Sequence of chain 1.A:
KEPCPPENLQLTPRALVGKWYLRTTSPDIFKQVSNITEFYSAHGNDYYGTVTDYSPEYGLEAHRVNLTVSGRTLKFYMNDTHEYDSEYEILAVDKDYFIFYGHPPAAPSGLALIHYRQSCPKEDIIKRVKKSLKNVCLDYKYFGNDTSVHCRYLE

A protein and the small-molecule ligand that binds it are described below.
Small molecule (SMILES): CC(=O)N[C@H]1[C@H](O[C@H]2[C@H](O)[C@@H](NC(C)=O)CO[C@@H]2CO)O[C@H](CO)[C@@H](O)[C@@H]1O

Binding-site contacts:
Ligand atom C6 contacts residue THR59 of chain 1.A at 4.3 Å.
Ligand atom N2 contacts residue ASN57 of chain 1.A at 2.8 Å (h-bond).
Ligand atom C8 contacts residue SER170 of chain 1.A at 4.0 Å.
Ligand atom O6 contacts residue THR59 of chain 1.A at 3.6 Å (h-bond).
Ligand atom O7 contacts residue LEU82 of chain 1.A at 4.3 Å.
Ligand atom O5 contacts residue LEU82 of chain 1.A at 4.3 Å.
Ligand atom O5 contacts residue THR59 of chain 1.A at 4.4 Å.
Ligand atom C8 contacts residue ASN57 of chain 1.A at 4.0 Å.
Ligand atom O5 contacts residue ASN57 of chain 1.A at 2.4 Å (h-bond).
Ligand atom C2 contacts residue ASN57 of chain 1.A at 2.5 Å.
Ligand atom C4 contacts residue ASN57 of chain 1.A at 4.2 Å.
Ligand atom C5 contacts residue ASN57 of chain 1.A at 3.7 Å.
Ligand atom O7 contacts residue TYR76 of chain 1.A at 4.4 Å.
Ligand atom O7 contacts residue ASN57 of chain 1.A at 2.7 Å (h-bond).
Ligand atom O6 contacts residue THR74 of chain 1.A at 2.9 Å (h-bond).
Ligand atom C6 contacts residue THR74 of chain 1.A at 4.3 Å.
Ligand atom C3 contacts residue ASN57 of chain 1.A at 3.8 Å.
Ligand atom C1 contacts residue ASN57 of chain 1.A at 1.4 Å.
Ligand atom C7 contacts residue ASN57 of chain 1.A at 2.9 Å.